The protein below binds the small molecule below.
Small molecule (SMILES): CC[C@H](C)[C@@H](C=O)NC(=O)[C@H](CO)NC(=O)[C@H](CCCCN)NC(=O)[C@@H](N)C(C)C

Sequence of chain 16.A:
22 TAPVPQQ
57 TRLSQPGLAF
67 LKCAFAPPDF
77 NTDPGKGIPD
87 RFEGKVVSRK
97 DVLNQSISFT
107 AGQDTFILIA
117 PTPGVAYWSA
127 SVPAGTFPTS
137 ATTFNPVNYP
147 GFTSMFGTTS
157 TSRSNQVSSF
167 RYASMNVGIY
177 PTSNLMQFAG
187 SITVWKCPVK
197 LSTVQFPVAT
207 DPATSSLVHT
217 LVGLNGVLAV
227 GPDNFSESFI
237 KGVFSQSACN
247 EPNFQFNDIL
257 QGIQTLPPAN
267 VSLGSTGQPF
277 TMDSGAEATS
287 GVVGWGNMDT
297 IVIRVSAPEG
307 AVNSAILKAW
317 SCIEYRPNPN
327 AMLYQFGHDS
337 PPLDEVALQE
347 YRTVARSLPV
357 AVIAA

Binding-site contacts:
Ligand atom CG2 contacts residue PHE71 of chain 16.A at 4.0 Å (hydrophobic).
Ligand atom CD1 contacts residue THR349 of chain 16.A at 4.3 Å.